Sequence of chain 1.B:
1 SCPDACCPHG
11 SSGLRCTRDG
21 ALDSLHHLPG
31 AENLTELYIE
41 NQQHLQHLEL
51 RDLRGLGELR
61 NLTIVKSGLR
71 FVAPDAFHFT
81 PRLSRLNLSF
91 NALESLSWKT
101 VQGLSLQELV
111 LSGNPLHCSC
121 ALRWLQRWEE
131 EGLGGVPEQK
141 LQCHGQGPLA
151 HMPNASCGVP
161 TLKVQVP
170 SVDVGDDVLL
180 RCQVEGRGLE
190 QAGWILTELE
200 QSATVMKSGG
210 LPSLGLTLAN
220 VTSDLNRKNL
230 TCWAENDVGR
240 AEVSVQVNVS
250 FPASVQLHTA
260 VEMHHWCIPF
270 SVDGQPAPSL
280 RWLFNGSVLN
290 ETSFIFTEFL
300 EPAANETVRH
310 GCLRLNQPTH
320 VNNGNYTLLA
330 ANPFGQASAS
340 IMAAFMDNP

Binding-site contacts:
Ligand atom C7 contacts residue ASN87 of chain 1.B at 3.3 Å.
Ligand atom C5 contacts residue VAL65 of chain 1.B at 4.3 Å (hydrophobic).
Ligand atom C7 contacts residue PHE90 of chain 1.B at 4.4 Å (hydrophobic).
Ligand atom C1 contacts residue ASN87 of chain 1.B at 1.4 Å.
Ligand atom C6 contacts residue SER89 of chain 1.B at 3.9 Å.
Ligand atom C8 contacts residue GLU108 of chain 1.B at 3.0 Å.
Ligand atom O7 contacts residue ASN87 of chain 1.B at 3.2 Å (h-bond).
Ligand atom O5 contacts residue VAL65 of chain 1.B at 3.6 Å.
Ligand atom C6 contacts residue VAL65 of chain 1.B at 3.9 Å (hydrophobic).
Ligand atom C5 contacts residue SER89 of chain 1.B at 3.4 Å.
Ligand atom N2 contacts residue VAL110 of chain 1.B at 4.1 Å.
Ligand atom O6 contacts residue TYR38 of chain 1.B at 3.7 Å.
Ligand atom C7 contacts residue VAL110 of chain 1.B at 4.0 Å (hydrophobic).
Ligand atom N2 contacts residue ASN87 of chain 1.B at 2.9 Å (h-bond).
Ligand atom C2 contacts residue ASN87 of chain 1.B at 2.5 Å.
Ligand atom C5 contacts residue ASN87 of chain 1.B at 3.7 Å.
Ligand atom O6 contacts residue VAL65 of chain 1.B at 3.7 Å.
Ligand atom C5 contacts residue PHE90 of chain 1.B at 4.5 Å (hydrophobic).
Ligand atom C3 contacts residue ASN87 of chain 1.B at 3.8 Å.
Ligand atom C1 contacts residue VAL110 of chain 1.B at 4.2 Å (hydrophobic).
Ligand atom C7 contacts residue GLU108 of chain 1.B at 4.3 Å.
Ligand atom C8 contacts residue ASN87 of chain 1.B at 4.5 Å.
Ligand atom C8 contacts residue VAL110 of chain 1.B at 3.7 Å (hydrophobic).
Ligand atom O5 contacts residue THR63 of chain 1.B at 4.4 Å.
Ligand atom C6 contacts residue PHE90 of chain 1.B at 4.3 Å (hydrophobic).
Ligand atom O7 contacts residue GLU108 of chain 1.B at 4.3 Å.
Ligand atom C4 contacts residue ASN87 of chain 1.B at 4.2 Å.
Ligand atom O5 contacts residue ASN87 of chain 1.B at 2.4 Å (h-bond).
Ligand atom C8 contacts residue PHE90 of chain 1.B at 3.7 Å (hydrophobic).
Ligand atom C1 contacts residue SER89 of chain 1.B at 3.5 Å.
Ligand atom O5 contacts residue SER89 of chain 1.B at 3.2 Å (h-bond).

This protein binds this small molecule.
Small molecule (SMILES): CC(=O)N[C@H]1[C@H](O[C@H]2[C@H](O)[C@@H](NC(C)=O)CO[C@@H]2CO)O[C@H](CO)[C@@H](O)[C@@H]1O